Binding-site contacts:
Ligand atom O5' contacts residue GLY366 of chain 3.A at 3.4 Å.
Ligand atom O2P contacts residue SER389 of chain 3.A at 3.5 Å (h-bond).
Ligand atom O3' contacts residue ASP365 of chain 3.A at 2.7 Å (salt-bridge).
Ligand atom N9 contacts residue CYS332 of chain 3.A at 3.8 Å.
Ligand atom O5' contacts residue GLY329 of chain 3.A at 4.1 Å.
Ligand atom C1' contacts residue CYS332 of chain 3.A at 4.1 Å (hydrophobic).
Ligand atom C3' contacts residue ASP365 of chain 3.A at 3.5 Å.
Ligand atom O2P contacts residue LEU387 of chain 3.A at 4.0 Å.
Ligand atom C4 contacts residue CYS332 of chain 3.A at 3.3 Å (hydrophobic).
Ligand atom O1P contacts residue SER330 of chain 3.A at 2.9 Å (h-bond).
Ligand atom O2' contacts residue ASP365 of chain 3.A at 2.4 Å (salt-bridge).
Ligand atom C8 contacts residue MSE75 of chain 3.A at 3.5 Å.
Ligand atom O3' contacts residue ALA73 of chain 3.A at 3.6 Å.
Ligand atom O1P contacts residue SER389 of chain 3.A at 3.4 Å (h-bond).
Ligand atom N3 contacts residue CYS332 of chain 3.A at 3.0 Å (h-bond).
Ligand atom O4' contacts residue GLY329 of chain 3.A at 3.7 Å.
Ligand atom O2' contacts residue ASN304 of chain 3.A at 3.8 Å.
Ligand atom P contacts residue SER389 of chain 3.A at 3.9 Å.
Ligand atom O3' contacts residue MSE386 of chain 3.A at 3.6 Å (h-bond).
Ligand atom O3P contacts residue GLY366 of chain 3.A at 3.8 Å.
Ligand atom C4' contacts residue ASP365 of chain 3.A at 3.5 Å.
Ligand atom P contacts residue GLY367 of chain 3.A at 4.1 Å.
Ligand atom C5' contacts residue GLY388 of chain 3.A at 4.2 Å.
Ligand atom O2P contacts residue GLY388 of chain 3.A at 3.2 Å (h-bond).
Ligand atom O3P contacts residue GLY367 of chain 3.A at 3.0 Å (h-bond).
Ligand atom O5' contacts residue GLY388 of chain 3.A at 4.1 Å.
Ligand atom C2 contacts residue CYS332 of chain 3.A at 3.5 Å (hydrophobic).
Ligand atom O3P contacts residue SER330 of chain 3.A at 3.0 Å (h-bond).
Ligand atom C5 contacts residue CYS332 of chain 3.A at 3.9 Å (hydrophobic).
Ligand atom P contacts residue GLY366 of chain 3.A at 4.2 Å.
Ligand atom C5' contacts residue MSE75 of chain 3.A at 4.1 Å.
Ligand atom N7 contacts residue MSE75 of chain 3.A at 3.6 Å.
Ligand atom P contacts residue GLY388 of chain 3.A at 4.0 Å.
Ligand atom C3' contacts residue MSE75 of chain 3.A at 3.9 Å.
Ligand atom N7 contacts residue ILE331 of chain 3.A at 3.7 Å.
Ligand atom N1 contacts residue CYS332 of chain 3.A at 4.1 Å.
Ligand atom O5' contacts residue GLY367 of chain 3.A at 4.2 Å.
Ligand atom P contacts residue SER330 of chain 3.A at 3.8 Å.
Ligand atom O3P contacts residue GLY329 of chain 3.A at 3.7 Å.
Ligand atom C2' contacts residue ASP365 of chain 3.A at 3.6 Å.

Sequence of chain 3.A:
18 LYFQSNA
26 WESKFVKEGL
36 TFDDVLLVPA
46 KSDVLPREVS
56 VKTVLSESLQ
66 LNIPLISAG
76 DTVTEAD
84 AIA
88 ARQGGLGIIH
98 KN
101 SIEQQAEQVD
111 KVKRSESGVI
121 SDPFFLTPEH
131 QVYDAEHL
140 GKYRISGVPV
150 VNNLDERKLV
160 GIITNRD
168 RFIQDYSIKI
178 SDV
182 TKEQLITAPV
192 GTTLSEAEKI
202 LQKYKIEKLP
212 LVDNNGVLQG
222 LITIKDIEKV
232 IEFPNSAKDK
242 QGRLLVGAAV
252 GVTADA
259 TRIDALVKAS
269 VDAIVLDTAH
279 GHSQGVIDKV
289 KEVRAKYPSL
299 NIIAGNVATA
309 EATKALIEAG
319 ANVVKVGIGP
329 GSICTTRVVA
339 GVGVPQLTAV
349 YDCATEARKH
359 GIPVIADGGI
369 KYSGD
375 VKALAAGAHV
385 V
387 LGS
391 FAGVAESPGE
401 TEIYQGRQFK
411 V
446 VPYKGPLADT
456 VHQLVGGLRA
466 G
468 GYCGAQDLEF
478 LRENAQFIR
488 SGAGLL

This small molecule binds to this protein.
Small molecule (SMILES): O=c1[nH]cnc2c1ncn2[C@@H]1O[C@H](COP(=O)(O)O)[C@@H](O)[C@H]1O